The protein below binds the small molecule below.
Small molecule (SMILES): C=CC1=C(C)/C(=C/c2[nH]c(Cc3[nH]c(/C=C4\NC(=O)C(C)=C4C=C)c(C)c3CCC(=O)O)c(CCC(=O)O)c2C)NC1=O

Binding-site contacts:
Ligand atom NA contacts residue ILE194 of chain 2.A at 3.6 Å.
Ligand atom NA contacts residue HIS244 of chain 2.A at 3.2 Å.
Ligand atom C4A contacts residue HIS244 of chain 2.A at 3.5 Å.
Ligand atom C1D contacts residue PRO195 of chain 2.A at 3.2 Å (hydrophobic).
Ligand atom ND contacts residue HIS244 of chain 2.A at 3.6 Å (h-bond).
Ligand atom OB contacts residue MET251 of chain 2.A at 3.3 Å.
Ligand atom CAC contacts residue ILE243 of chain 2.A at 3.4 Å (hydrophobic).
Ligand atom CGA contacts residue HIS244 of chain 2.A at 3.5 Å.
Ligand atom CAD contacts residue TYR202 of chain 2.A at 3.1 Å (hydrophobic).
Ligand atom CGD contacts residue ARG238 of chain 2.A at 3.5 Å.
Ligand atom CGD contacts residue TYR202 of chain 2.A at 3.4 Å (hydrophobic).
Ligand atom CMD contacts residue GLU6 of chain 2.A at 3.4 Å.
Ligand atom CGA contacts residue SER256 of chain 2.A at 3.5 Å.
Ligand atom O2D contacts residue SER241 of chain 2.A at 2.9 Å (h-bond).
Ligand atom O2A contacts residue HIS244 of chain 2.A at 2.8 Å (h-bond).
Ligand atom CAC contacts residue CYS3 of chain 2.A at 3.2 Å (hydrophobic).
Ligand atom CBD contacts residue TYR202 of chain 2.A at 3.5 Å (hydrophobic).
Ligand atom NC contacts residue ASP193 of chain 2.A at 3.1 Å (salt-bridge).
Ligand atom CMB contacts residue TYR247 of chain 2.A at 3.5 Å (hydrophobic).
Ligand atom O2A contacts residue SER256 of chain 2.A at 2.8 Å (h-bond).
Ligand atom OC contacts residue TYR247 of chain 2.A at 3.1 Å.
Ligand atom C1A contacts residue HIS244 of chain 2.A at 3.2 Å.
Ligand atom CMD contacts residue SER241 of chain 2.A at 3.3 Å.
Ligand atom CBB contacts residue TYR184 of chain 2.A at 3.4 Å (hydrophobic).
Ligand atom CBC contacts residue CYS3 of chain 2.A at 1.9 Å (hydrophobic).
Ligand atom C4A contacts residue ILE194 of chain 2.A at 3.5 Å (hydrophobic).
Ligand atom ND contacts residue ASP193 of chain 2.A at 3.1 Å (salt-bridge).
Ligand atom O2D contacts residue ARG238 of chain 2.A at 2.8 Å (salt-bridge).
Ligand atom O1A contacts residue SER256 of chain 2.A at 3.4 Å (h-bond).
Ligand atom NA contacts residue ASP193 of chain 2.A at 3.1 Å (salt-bridge).
Ligand atom CHD contacts residue PRO195 of chain 2.A at 3.5 Å (hydrophobic).
Ligand atom ND contacts residue PRO195 of chain 2.A at 3.5 Å.
Ligand atom OC contacts residue ASP193 of chain 2.A at 3.4 Å (salt-bridge).
Ligand atom CBA contacts residue HIS244 of chain 2.A at 3.4 Å.
Ligand atom O1D contacts residue ARG238 of chain 2.A at 2.8 Å (salt-bridge).
Ligand atom O2D contacts residue VAL240 of chain 2.A at 3.3 Å.
Ligand atom CHA contacts residue TYR202 of chain 2.A at 3.5 Å (hydrophobic).
Ligand atom CAA contacts residue TYR202 of chain 2.A at 3.4 Å (hydrophobic).
Ligand atom O1D contacts residue TYR202 of chain 2.A at 2.5 Å (h-bond).
Ligand atom O1A contacts residue SER258 of chain 2.A at 2.6 Å (h-bond).

Sequence of chain 2.A:
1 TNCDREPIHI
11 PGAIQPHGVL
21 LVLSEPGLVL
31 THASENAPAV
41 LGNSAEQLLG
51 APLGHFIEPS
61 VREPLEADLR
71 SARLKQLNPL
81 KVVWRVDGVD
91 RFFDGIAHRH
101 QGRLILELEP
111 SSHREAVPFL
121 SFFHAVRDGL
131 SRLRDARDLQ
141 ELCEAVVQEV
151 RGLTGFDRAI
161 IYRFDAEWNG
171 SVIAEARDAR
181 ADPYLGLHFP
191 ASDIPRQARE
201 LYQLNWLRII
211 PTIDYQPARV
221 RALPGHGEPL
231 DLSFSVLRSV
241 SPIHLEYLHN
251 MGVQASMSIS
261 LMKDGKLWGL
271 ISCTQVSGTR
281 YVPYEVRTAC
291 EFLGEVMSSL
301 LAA